Sequence of chain 1.H:
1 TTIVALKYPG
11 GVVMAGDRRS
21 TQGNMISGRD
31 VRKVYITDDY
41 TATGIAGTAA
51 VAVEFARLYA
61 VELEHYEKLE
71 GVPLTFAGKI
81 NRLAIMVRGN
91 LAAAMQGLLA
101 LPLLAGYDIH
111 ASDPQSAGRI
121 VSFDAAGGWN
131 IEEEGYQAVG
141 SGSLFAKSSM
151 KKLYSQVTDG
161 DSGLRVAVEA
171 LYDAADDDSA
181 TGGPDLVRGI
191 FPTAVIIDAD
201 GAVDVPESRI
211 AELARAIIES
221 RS

Sequence of chain 1.N:
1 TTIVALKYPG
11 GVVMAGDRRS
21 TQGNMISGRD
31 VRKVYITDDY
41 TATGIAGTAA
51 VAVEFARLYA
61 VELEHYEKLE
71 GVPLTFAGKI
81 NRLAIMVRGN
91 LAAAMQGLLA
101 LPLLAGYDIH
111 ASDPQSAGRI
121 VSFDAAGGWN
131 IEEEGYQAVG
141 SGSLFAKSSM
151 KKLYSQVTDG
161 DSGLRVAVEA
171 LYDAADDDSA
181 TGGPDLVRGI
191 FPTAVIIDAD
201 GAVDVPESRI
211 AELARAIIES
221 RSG

The small molecule below binds the protein below.
Small molecule (SMILES): COC[C@H](NC(=O)[C@H](CC(=O)N1CCCCC1)NC(=O)CCc1ccccc1)C(=O)NCc1cccc2ccccc12

Binding-site contacts:
Ligand atom C28 contacts residue SER122 of chain 1.H at 3.5 Å.
Ligand atom C38 contacts residue LEU91 of chain 1.H at 3.3 Å (hydrophobic).
Ligand atom C29 contacts residue TRP129 of chain 1.H at 3.6 Å (hydrophobic).
Ligand atom O01 contacts residue ALA49 of chain 1.N at 2.9 Å (h-bond).
Ligand atom C15 contacts residue SER20 of chain 1.N at 3.5 Å.
Ligand atom C19 contacts residue THR21 of chain 1.N at 3.5 Å.
Ligand atom C16 contacts residue ALA49 of chain 1.N at 3.5 Å (hydrophobic).
Ligand atom C28 contacts residue TRP129 of chain 1.H at 3.4 Å (hydrophobic).
Ligand atom C24 contacts residue SER27 of chain 1.N at 3.2 Å.
Ligand atom O42 contacts residue GLN22 of chain 1.N at 3.6 Å.
Ligand atom C24 contacts residue SER20 of chain 1.N at 3.5 Å.
Ligand atom N25 contacts residue ASP124 of chain 1.H at 3.6 Å (salt-bridge).
Ligand atom C10 contacts residue LYS33 of chain 1.N at 3.5 Å.
Ligand atom C09 contacts residue ILE45 of chain 1.N at 3.5 Å (hydrophobic).
Ligand atom N32 contacts residue ASP124 of chain 1.H at 3.0 Å (salt-bridge).
Ligand atom C28 contacts residue ASN130 of chain 1.H at 3.4 Å.
Ligand atom C07 contacts residue THR1 of chain 1.N at 3.4 Å.
Ligand atom C23 contacts residue SER20 of chain 1.N at 3.2 Å.
Ligand atom C16 contacts residue VAL31 of chain 1.N at 3.5 Å (hydrophobic).
Ligand atom C22 contacts residue THR21 of chain 1.N at 3.5 Å.
Ligand atom C14 contacts residue VAL31 of chain 1.N at 3.6 Å (hydrophobic).
Ligand atom C07 contacts residue LYS33 of chain 1.N at 3.5 Å.
Ligand atom O18 contacts residue SER20 of chain 1.N at 3.3 Å.
Ligand atom O31 contacts residue GLN22 of chain 1.N at 3.2 Å.
Ligand atom C30 contacts residue ASP124 of chain 1.H at 3.1 Å.
Ligand atom N06 contacts residue GLY47 of chain 1.N at 2.7 Å (h-bond).
Ligand atom C12 contacts residue VAL31 of chain 1.N at 3.5 Å (hydrophobic).
Ligand atom C17 contacts residue VAL31 of chain 1.N at 3.4 Å (hydrophobic).
Ligand atom C09 contacts residue LYS33 of chain 1.N at 3.4 Å.
Ligand atom C15 contacts residue ALA49 of chain 1.N at 3.4 Å (hydrophobic).
Ligand atom O18 contacts residue THR21 of chain 1.N at 3.4 Å (h-bond).
Ligand atom N03 contacts residue THR21 of chain 1.N at 2.7 Å (h-bond).
Ligand atom C27 contacts residue SER122 of chain 1.H at 3.5 Å.
Ligand atom C05 contacts residue GLY47 of chain 1.N at 3.5 Å.
Ligand atom C14 contacts residue ALA49 of chain 1.N at 3.5 Å (hydrophobic).
Ligand atom C13 contacts residue VAL31 of chain 1.N at 3.5 Å (hydrophobic).
Ligand atom C15 contacts residue VAL31 of chain 1.N at 3.6 Å (hydrophobic).
Ligand atom C04 contacts residue GLY47 of chain 1.N at 3.5 Å.
Ligand atom O31 contacts residue SER27 of chain 1.N at 2.5 Å (h-bond).
Ligand atom C02 contacts residue THR21 of chain 1.N at 3.6 Å.